This small molecule binds to this protein.
Small molecule (SMILES): CCCS(=O)(=O)N1N=Cc2sc(C)cc2B1O

Binding-site contacts:
Ligand atom C12 contacts residue VAL725 of chain 1.F at 3.6 Å (hydrophobic).
Ligand atom C8 contacts residue GLY673 of chain 1.A at 3.7 Å.
Ligand atom C7 contacts residue AGS1 of chain 1.X at 4.0 Å.
Ligand atom C12 contacts residue AGS1 of chain 1.X at 3.1 Å.
Ligand atom O16 contacts residue LEU565 of chain 1.F at 3.8 Å.
Ligand atom S1 contacts residue GLY673 of chain 1.A at 3.5 Å.
Ligand atom S15 contacts residue LEU565 of chain 1.F at 4.2 Å.
Ligand atom C8 contacts residue VAL725 of chain 1.F at 3.7 Å (hydrophobic).
Ligand atom C2 contacts residue AGS1 of chain 1.X at 3.1 Å.
Ligand atom O16 contacts residue LYS695 of chain 1.F at 3.6 Å.
Ligand atom C7 contacts residue VAL725 of chain 1.F at 4.0 Å (hydrophobic).
Ligand atom O1 contacts residue AGS1 of chain 1.X at 2.2 Å (h-bond).
Ligand atom O16 contacts residue AGS1 of chain 1.X at 2.8 Å (h-bond).
Ligand atom C8 contacts residue GLN729 of chain 1.F at 4.2 Å.
Ligand atom C14 contacts residue AGS1 of chain 1.X at 2.9 Å.
Ligand atom O15 contacts residue LEU565 of chain 1.F at 3.1 Å.
Ligand atom S1 contacts residue AGS1 of chain 1.X at 3.9 Å.
Ligand atom S15 contacts residue AGS1 of chain 1.X at 3.0 Å (h-bond).
Ligand atom C7 contacts residue GLY673 of chain 1.A at 3.9 Å.
Ligand atom O1 contacts residue LYS695 of chain 1.F at 4.2 Å.
Ligand atom C13 contacts residue AGS1 of chain 1.X at 2.5 Å.
Ligand atom O15 contacts residue AGS1 of chain 1.X at 3.3 Å.
Ligand atom B1 contacts residue AGS1 of chain 1.X at 1.5 Å.
Ligand atom N1 contacts residue AGS1 of chain 1.X at 2.4 Å (h-bond).
Ligand atom N2 contacts residue AGS1 of chain 1.X at 3.2 Å (h-bond).
Ligand atom C15 contacts residue VAL513 of chain 1.F at 4.2 Å (hydrophobic).

Sequence of chain 1.A:
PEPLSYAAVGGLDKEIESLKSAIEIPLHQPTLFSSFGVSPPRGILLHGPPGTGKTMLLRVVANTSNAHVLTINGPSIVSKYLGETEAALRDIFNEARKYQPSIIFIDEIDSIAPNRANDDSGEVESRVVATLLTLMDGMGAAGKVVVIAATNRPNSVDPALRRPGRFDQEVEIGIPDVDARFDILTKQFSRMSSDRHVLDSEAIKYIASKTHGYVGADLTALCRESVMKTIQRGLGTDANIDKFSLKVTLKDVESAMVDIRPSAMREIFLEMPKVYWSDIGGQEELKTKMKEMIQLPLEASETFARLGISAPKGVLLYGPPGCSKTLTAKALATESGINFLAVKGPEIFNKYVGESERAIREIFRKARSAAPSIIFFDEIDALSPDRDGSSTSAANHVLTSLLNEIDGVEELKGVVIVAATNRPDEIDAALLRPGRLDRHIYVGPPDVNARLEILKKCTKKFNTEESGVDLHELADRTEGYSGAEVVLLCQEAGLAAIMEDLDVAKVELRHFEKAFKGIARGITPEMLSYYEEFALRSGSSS

Sequence of chain 1.F:
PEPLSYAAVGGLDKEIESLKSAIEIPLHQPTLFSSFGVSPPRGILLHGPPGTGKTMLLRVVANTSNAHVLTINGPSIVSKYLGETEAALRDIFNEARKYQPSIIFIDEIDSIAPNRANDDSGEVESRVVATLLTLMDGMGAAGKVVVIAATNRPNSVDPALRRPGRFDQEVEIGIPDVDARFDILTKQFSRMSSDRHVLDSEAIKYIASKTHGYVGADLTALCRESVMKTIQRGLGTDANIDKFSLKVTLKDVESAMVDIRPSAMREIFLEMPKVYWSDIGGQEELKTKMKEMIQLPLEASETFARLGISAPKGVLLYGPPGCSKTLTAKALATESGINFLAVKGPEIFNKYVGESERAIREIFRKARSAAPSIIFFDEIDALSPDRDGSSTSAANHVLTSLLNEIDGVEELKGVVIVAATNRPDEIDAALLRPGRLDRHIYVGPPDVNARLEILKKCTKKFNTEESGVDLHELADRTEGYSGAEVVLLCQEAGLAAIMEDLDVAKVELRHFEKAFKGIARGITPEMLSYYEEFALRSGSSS